Binding-site contacts:
Ligand atom OAF contacts residue GLU378 of chain 1.K at 2.9 Å (salt-bridge).
Ligand atom CAM contacts residue LEU404 of chain 1.K at 3.6 Å (hydrophobic).
Ligand atom CAM contacts residue THR405 of chain 1.K at 3.7 Å.
Ligand atom C contacts residue LEU404 of chain 1.K at 3.5 Å (hydrophobic).
Ligand atom NAQ contacts residue ZN1 of chain 1.JC at 3.1 Å.
Ligand atom OAD contacts residue THR405 of chain 1.K at 3.4 Å.
Ligand atom O contacts residue ASP296 of chain 1.K at 3.3 Å (salt-bridge).
Ligand atom CAB contacts residue ASN374 of chain 1.K at 3.7 Å.
Ligand atom FAI contacts residue PHE500 of chain 1.K at 2.9 Å.
Ligand atom CAZ contacts residue LEU409 of chain 1.K at 3.5 Å (hydrophobic).
Ligand atom OAF contacts residue CO31 of chain 1.IC at 2.9 Å (h-bond).
Ligand atom CAK contacts residue GLY406 of chain 1.K at 3.6 Å.
Ligand atom NAQ contacts residue LEU404 of chain 1.K at 2.8 Å (h-bond).
Ligand atom OAF contacts residue ASP316 of chain 1.K at 3.7 Å.
Ligand atom C contacts residue ZN1 of chain 1.KC at 3.0 Å.
Ligand atom OAF contacts residue ZN1 of chain 1.KC at 2.4 Å.
Ligand atom NAQ contacts residue CO31 of chain 1.IC at 3.0 Å (h-bond).
Ligand atom OAF contacts residue ASP296 of chain 1.K at 3.3 Å (salt-bridge).
Ligand atom NAQ contacts residue ASP376 of chain 1.K at 3.6 Å.
Ligand atom FAG contacts residue GLY307 of chain 1.K at 3.6 Å.
Ligand atom CAC contacts residue ASP376 of chain 1.K at 3.4 Å.
Ligand atom CA contacts residue LEU404 of chain 1.K at 3.2 Å (hydrophobic).
Ligand atom OAF contacts residue ZN1 of chain 1.JC at 1.9 Å.
Ligand atom FAH contacts residue ALA494 of chain 1.K at 3.0 Å.
Ligand atom FAI contacts residue LEU409 of chain 1.K at 3.8 Å.
Ligand atom NAQ contacts residue LYS291 of chain 1.K at 3.7 Å.
Ligand atom CAW contacts residue GLY406 of chain 1.K at 3.7 Å.
Ligand atom FAG contacts residue MET309 of chain 1.K at 3.1 Å.
Ligand atom CAV contacts residue LEU409 of chain 1.K at 3.5 Å (hydrophobic).
Ligand atom NAQ contacts residue ZN1 of chain 1.KC at 3.1 Å.
Ligand atom C contacts residue ASP376 of chain 1.K at 3.3 Å.
Ligand atom CAM contacts residue GLY406 of chain 1.K at 3.3 Å.
Ligand atom O contacts residue LYS303 of chain 1.K at 3.0 Å (salt-bridge).
Ligand atom O contacts residue ASP376 of chain 1.K at 2.8 Å (salt-bridge).
Ligand atom OAF contacts residue LYS291 of chain 1.K at 3.1 Å (salt-bridge).
Ligand atom CAY contacts residue GLY406 of chain 1.K at 3.5 Å.
Ligand atom FAH contacts residue LEU409 of chain 1.K at 3.7 Å.
Ligand atom O contacts residue ZN1 of chain 1.KC at 2.3 Å.
Ligand atom OAF contacts residue ASP376 of chain 1.K at 3.5 Å (salt-bridge).
Ligand atom OAD contacts residue GLY406 of chain 1.K at 3.1 Å (h-bond).

Sequence of chain 1.K:
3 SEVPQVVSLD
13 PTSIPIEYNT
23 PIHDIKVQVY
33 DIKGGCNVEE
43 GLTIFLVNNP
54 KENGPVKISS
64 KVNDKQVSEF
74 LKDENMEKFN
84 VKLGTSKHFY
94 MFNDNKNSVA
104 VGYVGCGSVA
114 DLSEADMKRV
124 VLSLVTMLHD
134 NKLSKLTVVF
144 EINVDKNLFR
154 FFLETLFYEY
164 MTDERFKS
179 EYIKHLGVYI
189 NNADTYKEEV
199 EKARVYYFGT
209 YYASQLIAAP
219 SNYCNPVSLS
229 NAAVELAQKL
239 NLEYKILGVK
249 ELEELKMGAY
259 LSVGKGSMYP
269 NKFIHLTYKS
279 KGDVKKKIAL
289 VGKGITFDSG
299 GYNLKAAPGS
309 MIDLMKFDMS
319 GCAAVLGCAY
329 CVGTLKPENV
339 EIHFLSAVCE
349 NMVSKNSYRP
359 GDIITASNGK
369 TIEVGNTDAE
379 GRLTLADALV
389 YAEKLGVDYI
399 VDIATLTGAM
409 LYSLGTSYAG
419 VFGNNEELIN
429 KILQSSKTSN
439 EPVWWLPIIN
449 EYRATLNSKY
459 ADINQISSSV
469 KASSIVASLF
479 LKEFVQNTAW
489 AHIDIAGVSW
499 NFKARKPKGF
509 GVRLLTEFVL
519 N

A protein and the small-molecule ligand that binds it are described below.
Small molecule (SMILES): CC(C)(C)CC(=O)N[C@@H](C(=O)NO)c1ccc(-c2cc(F)c(F)c(F)c2)cc1